Binding-site contacts:
Ligand atom O1 contacts residue ALA174 of chain 1.E at 3.8 Å.
Ligand atom C3 contacts residue PRO172 of chain 1.E at 3.9 Å (hydrophobic).
Ligand atom C3 contacts residue ALA174 of chain 1.E at 3.9 Å (hydrophobic).
Ligand atom O3 contacts residue LEU173 of chain 1.E at 3.3 Å (h-bond).
Ligand atom C4 contacts residue LEU173 of chain 1.E at 4.4 Å (hydrophobic).
Ligand atom O3 contacts residue PRO172 of chain 1.E at 4.0 Å.
Ligand atom C1 contacts residue ALA174 of chain 1.E at 4.3 Å (hydrophobic).
Ligand atom C1 contacts residue PRO172 of chain 1.E at 4.2 Å (hydrophobic).
Ligand atom C2 contacts residue PRO172 of chain 1.E at 4.2 Å (hydrophobic).
Ligand atom C3 contacts residue LEU173 of chain 1.E at 3.6 Å (hydrophobic).
Ligand atom O3 contacts residue ALA174 of chain 1.E at 2.7 Å (h-bond).
Ligand atom O3 contacts residue ILE175 of chain 1.E at 4.5 Å.

This protein binds this small molecule.
Small molecule (SMILES): C[C@@H](O)CCO

Sequence of chain 1.E:
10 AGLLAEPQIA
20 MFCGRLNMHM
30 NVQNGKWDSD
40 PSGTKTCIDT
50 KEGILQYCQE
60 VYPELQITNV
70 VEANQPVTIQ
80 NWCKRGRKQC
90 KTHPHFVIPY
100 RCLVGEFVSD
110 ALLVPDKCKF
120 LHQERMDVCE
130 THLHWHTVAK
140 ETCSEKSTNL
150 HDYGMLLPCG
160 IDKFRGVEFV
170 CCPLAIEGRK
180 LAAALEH